Sequence of chain 1.A:
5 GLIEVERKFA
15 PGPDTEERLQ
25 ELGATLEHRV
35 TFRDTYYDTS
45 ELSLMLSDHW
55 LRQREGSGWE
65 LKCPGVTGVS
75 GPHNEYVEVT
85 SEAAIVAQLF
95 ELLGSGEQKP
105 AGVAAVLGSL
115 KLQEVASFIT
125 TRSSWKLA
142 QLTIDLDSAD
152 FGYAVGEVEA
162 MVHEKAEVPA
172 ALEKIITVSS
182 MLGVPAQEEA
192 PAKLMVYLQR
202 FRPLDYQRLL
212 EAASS

This small molecule binds to this protein.
Small molecule (SMILES): Cc1ncc(C[n+]2csc(CCOP(=O)(O)OP(=O)(O)OP(=O)(O)O)c2C)c(N)n1

Binding-site contacts:
Ligand atom S19 contacts residue TRP54 of chain 1.A at 3.7 Å.
Ligand atom O08 contacts residue LYS12 of chain 1.A at 2.6 Å (salt-bridge).
Ligand atom O14 contacts residue ARG126 of chain 1.A at 3.6 Å.
Ligand atom O12 contacts residue ARG126 of chain 1.A at 3.5 Å (salt-bridge).
Ligand atom O17 contacts residue GLU158 of chain 1.A at 2.8 Å (salt-bridge).
Ligand atom O13 contacts residue GLU158 of chain 1.A at 3.1 Å (salt-bridge).
Ligand atom O18 contacts residue ARG126 of chain 1.A at 2.7 Å (salt-bridge).
Ligand atom O14 contacts residue ARG56 of chain 1.A at 3.2 Å (salt-bridge).
Ligand atom O12 contacts residue LYS194 of chain 1.A at 2.6 Å (salt-bridge).
Ligand atom C01 contacts residue TRP54 of chain 1.A at 3.5 Å (hydrophobic).
Ligand atom O16 contacts residue ARG58 of chain 1.A at 3.8 Å.
Ligand atom O08 contacts residue GLU10 of chain 1.A at 3.5 Å (salt-bridge).
Ligand atom O14 contacts residue ARG58 of chain 1.A at 3.1 Å (salt-bridge).
Ligand atom C04 contacts residue TRP54 of chain 1.A at 3.7 Å (hydrophobic).
Ligand atom C05 contacts residue TYR40 of chain 1.A at 3.1 Å (hydrophobic).
Ligand atom O16 contacts residue LYS66 of chain 1.A at 2.8 Å (salt-bridge).
Ligand atom O09 contacts residue ALA193 of chain 1.A at 3.5 Å.
Ligand atom C22 contacts residue TYR80 of chain 1.A at 3.2 Å (hydrophobic).
Ligand atom O16 contacts residue ARG56 of chain 1.A at 2.8 Å (salt-bridge).
Ligand atom C03 contacts residue TRP54 of chain 1.A at 3.5 Å (hydrophobic).
Ligand atom O13 contacts residue ARG126 of chain 1.A at 3.4 Å (salt-bridge).
Ligand atom P11 contacts residue LYS194 of chain 1.A at 3.6 Å.
Ligand atom C20 contacts residue TRP54 of chain 1.A at 3.7 Å (hydrophobic).
Ligand atom C01 contacts residue TYR80 of chain 1.A at 3.7 Å (hydrophobic).
Ligand atom O18 contacts residue ARG58 of chain 1.A at 2.8 Å (salt-bridge).
Ligand atom P11 contacts residue ARG126 of chain 1.A at 3.8 Å.
Ligand atom O17 contacts residue GLU160 of chain 1.A at 3.4 Å (salt-bridge).
Ligand atom O13 contacts residue LYS194 of chain 1.A at 3.3 Å (salt-bridge).
Ligand atom C02 contacts residue TRP54 of chain 1.A at 3.6 Å (hydrophobic).
Ligand atom P15 contacts residue ARG58 of chain 1.A at 3.8 Å.
Ligand atom O10 contacts residue ARG56 of chain 1.A at 3.4 Å (salt-bridge).
Ligand atom N21 contacts residue TRP54 of chain 1.A at 3.7 Å.
Ligand atom P15 contacts residue ARG56 of chain 1.A at 3.8 Å.
Ligand atom N25 contacts residue TYR80 of chain 1.A at 3.7 Å.
Ligand atom O16 contacts residue GLU82 of chain 1.A at 3.8 Å.
Ligand atom O12 contacts residue ARG58 of chain 1.A at 3.3 Å (salt-bridge).
Ligand atom N25 contacts residue ASP52 of chain 1.A at 3.3 Å (salt-bridge).
Ligand atom N25 contacts residue TRP54 of chain 1.A at 3.4 Å.
Ligand atom P07 contacts residue LYS12 of chain 1.A at 3.7 Å.
Ligand atom O09 contacts residue LYS12 of chain 1.A at 3.6 Å (salt-bridge).